Sequence of chain 1.A:
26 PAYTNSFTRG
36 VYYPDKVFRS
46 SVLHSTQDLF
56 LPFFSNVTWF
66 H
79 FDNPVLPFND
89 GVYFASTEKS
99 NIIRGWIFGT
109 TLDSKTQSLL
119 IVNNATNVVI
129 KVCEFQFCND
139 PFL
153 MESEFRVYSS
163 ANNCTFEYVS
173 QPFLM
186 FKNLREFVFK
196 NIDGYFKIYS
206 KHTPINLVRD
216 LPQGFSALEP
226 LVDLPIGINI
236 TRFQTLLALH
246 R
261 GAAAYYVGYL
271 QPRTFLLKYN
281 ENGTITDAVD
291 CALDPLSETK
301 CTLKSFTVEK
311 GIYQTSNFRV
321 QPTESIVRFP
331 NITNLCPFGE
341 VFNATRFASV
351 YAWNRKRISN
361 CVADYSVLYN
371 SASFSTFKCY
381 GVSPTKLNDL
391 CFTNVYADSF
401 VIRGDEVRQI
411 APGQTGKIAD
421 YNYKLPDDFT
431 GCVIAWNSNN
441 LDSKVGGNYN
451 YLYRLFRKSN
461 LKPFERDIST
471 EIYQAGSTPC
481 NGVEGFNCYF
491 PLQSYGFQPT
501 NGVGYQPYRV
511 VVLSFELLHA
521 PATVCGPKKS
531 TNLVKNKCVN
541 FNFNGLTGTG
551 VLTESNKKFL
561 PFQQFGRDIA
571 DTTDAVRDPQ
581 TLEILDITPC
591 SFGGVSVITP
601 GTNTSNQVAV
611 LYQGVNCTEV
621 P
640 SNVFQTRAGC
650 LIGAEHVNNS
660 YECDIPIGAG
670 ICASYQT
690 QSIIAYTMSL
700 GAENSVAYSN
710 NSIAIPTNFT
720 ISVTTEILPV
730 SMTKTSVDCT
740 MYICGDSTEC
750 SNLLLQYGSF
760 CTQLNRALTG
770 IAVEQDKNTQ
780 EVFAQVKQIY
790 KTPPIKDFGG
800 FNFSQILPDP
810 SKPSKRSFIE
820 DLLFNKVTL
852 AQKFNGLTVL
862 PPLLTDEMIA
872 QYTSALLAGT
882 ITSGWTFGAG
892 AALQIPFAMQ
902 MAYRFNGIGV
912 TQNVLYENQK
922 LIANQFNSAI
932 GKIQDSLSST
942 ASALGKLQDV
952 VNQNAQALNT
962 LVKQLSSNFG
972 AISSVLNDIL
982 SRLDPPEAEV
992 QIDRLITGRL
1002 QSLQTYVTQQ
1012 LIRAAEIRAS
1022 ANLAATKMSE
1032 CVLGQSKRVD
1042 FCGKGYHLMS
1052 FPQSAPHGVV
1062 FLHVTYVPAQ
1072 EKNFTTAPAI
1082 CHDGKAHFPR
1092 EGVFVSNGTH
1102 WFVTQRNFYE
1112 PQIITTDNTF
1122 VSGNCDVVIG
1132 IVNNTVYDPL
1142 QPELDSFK

Binding-site contacts:
Ligand atom C5 contacts residue ASN801 of chain 1.A at 3.7 Å.
Ligand atom C2 contacts residue ASN801 of chain 1.A at 2.5 Å.
Ligand atom C5 contacts residue SER803 of chain 1.A at 3.8 Å.
Ligand atom C1 contacts residue SER803 of chain 1.A at 3.4 Å.
Ligand atom C6 contacts residue GLN804 of chain 1.A at 4.5 Å.
Ligand atom O5 contacts residue SER803 of chain 1.A at 3.6 Å.
Ligand atom C4 contacts residue ASN801 of chain 1.A at 4.2 Å.
Ligand atom C1 contacts residue ASN801 of chain 1.A at 1.4 Å.
Ligand atom N2 contacts residue ASN801 of chain 1.A at 2.9 Å (h-bond).
Ligand atom O7 contacts residue ASN801 of chain 1.A at 4.2 Å.
Ligand atom C3 contacts residue ASN801 of chain 1.A at 3.8 Å.
Ligand atom O5 contacts residue ASN801 of chain 1.A at 2.4 Å (h-bond).
Ligand atom C7 contacts residue ASN801 of chain 1.A at 3.8 Å.

The small molecule below binds the protein below.
Small molecule (SMILES): CC(=O)N[C@@H]1[C@@H](O)[C@H](O)[C@@H](CO)O[C@H]1O